Sequence of chain 1.C:
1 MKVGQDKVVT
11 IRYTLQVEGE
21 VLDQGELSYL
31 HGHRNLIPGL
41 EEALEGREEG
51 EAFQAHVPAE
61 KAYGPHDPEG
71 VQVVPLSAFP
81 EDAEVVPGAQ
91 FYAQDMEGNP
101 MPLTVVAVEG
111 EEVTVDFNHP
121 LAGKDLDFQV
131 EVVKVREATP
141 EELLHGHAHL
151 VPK

A small-molecule ligand and the protein it binds are described below.
Small molecule (SMILES): CC[C@H](C)[C@H](NC(=O)[C@H](Cc1ccccc1)NC(=O)[C@@H]1CCCN1C(=O)[C@H](CCCCN)NC(=O)[C@H](CCSC)NC(=O)[C@H](CCCCN)NC(=O)[C@@H]1CCCN1)C(=O)N[C@@H](Cc1ccccc1)C(=O)NCC=O

Binding-site contacts:
Ligand atom CG2 contacts residue PHE91 of chain 1.C at 3.4 Å (hydrophobic).
Ligand atom N contacts residue ALA78 of chain 1.C at 3.2 Å (h-bond).
Ligand atom O contacts residue PHE91 of chain 1.C at 3.3 Å.
Ligand atom CA contacts residue ALA78 of chain 1.C at 3.8 Å (hydrophobic).
Ligand atom CB contacts residue ALA78 of chain 1.C at 3.5 Å (hydrophobic).
Ligand atom CA contacts residue SER77 of chain 1.C at 4.1 Å.
Ligand atom CD1 contacts residue LEU103 of chain 1.C at 4.0 Å (hydrophobic).
Ligand atom C contacts residue ALA78 of chain 1.C at 4.1 Å (hydrophobic).
Ligand atom CA contacts residue TYR92 of chain 1.C at 3.5 Å (hydrophobic).
Ligand atom N contacts residue TYR92 of chain 1.C at 2.7 Å (h-bond).
Ligand atom CG2 contacts residue PHE79 of chain 1.C at 3.8 Å (hydrophobic).
Ligand atom O contacts residue TYR92 of chain 1.C at 3.0 Å (h-bond).
Ligand atom CB contacts residue ALA78 of chain 1.C at 3.4 Å (hydrophobic).
Ligand atom CE2 contacts residue GLN94 of chain 1.C at 4.0 Å.
Ligand atom N contacts residue ALA78 of chain 1.C at 3.2 Å (h-bond).
Ligand atom C contacts residue ALA78 of chain 1.C at 3.7 Å (hydrophobic).
Ligand atom O contacts residue ALA78 of chain 1.C at 3.7 Å.
Ligand atom CA contacts residue ALA78 of chain 1.C at 3.4 Å (hydrophobic).
Ligand atom CG1 contacts residue ALA78 of chain 1.C at 4.0 Å (hydrophobic).
Ligand atom CG contacts residue TYR92 of chain 1.C at 4.1 Å (hydrophobic).
Ligand atom CD2 contacts residue ALA78 of chain 1.C at 3.9 Å (hydrophobic).
Ligand atom CA contacts residue PHE91 of chain 1.C at 4.0 Å (hydrophobic).
Ligand atom CD2 contacts residue TYR92 of chain 1.C at 3.5 Å (hydrophobic).
Ligand atom C contacts residue TYR92 of chain 1.C at 4.0 Å (hydrophobic).
Ligand atom C contacts residue TYR92 of chain 1.C at 3.5 Å (hydrophobic).
Ligand atom CD1 contacts residue VAL74 of chain 1.C at 4.0 Å (hydrophobic).
Ligand atom CZ contacts residue ALA78 of chain 1.C at 3.5 Å (hydrophobic).
Ligand atom CA contacts residue TYR92 of chain 1.C at 3.6 Å (hydrophobic).
Ligand atom O contacts residue PRO80 of chain 1.C at 3.1 Å.
Ligand atom C contacts residue PHE91 of chain 1.C at 4.0 Å (hydrophobic).
Ligand atom CD1 contacts residue PHE79 of chain 1.C at 3.9 Å (hydrophobic).
Ligand atom CD1 contacts residue ALA78 of chain 1.C at 4.1 Å (hydrophobic).
Ligand atom CE2 contacts residue ALA78 of chain 1.C at 3.3 Å (hydrophobic).
Ligand atom CB contacts residue TYR92 of chain 1.C at 3.6 Å (hydrophobic).
Ligand atom CE contacts residue PRO75 of chain 1.C at 4.1 Å (hydrophobic).
Ligand atom O contacts residue ALA93 of chain 1.C at 3.7 Å.
Ligand atom CZ contacts residue VAL74 of chain 1.C at 4.0 Å (hydrophobic).
Ligand atom CB contacts residue PHE79 of chain 1.C at 4.0 Å (hydrophobic).
Ligand atom CG contacts residue PHE79 of chain 1.C at 4.0 Å (hydrophobic).
Ligand atom CG2 contacts residue TYR92 of chain 1.C at 3.7 Å (hydrophobic).